Sequence of chain 1.B:
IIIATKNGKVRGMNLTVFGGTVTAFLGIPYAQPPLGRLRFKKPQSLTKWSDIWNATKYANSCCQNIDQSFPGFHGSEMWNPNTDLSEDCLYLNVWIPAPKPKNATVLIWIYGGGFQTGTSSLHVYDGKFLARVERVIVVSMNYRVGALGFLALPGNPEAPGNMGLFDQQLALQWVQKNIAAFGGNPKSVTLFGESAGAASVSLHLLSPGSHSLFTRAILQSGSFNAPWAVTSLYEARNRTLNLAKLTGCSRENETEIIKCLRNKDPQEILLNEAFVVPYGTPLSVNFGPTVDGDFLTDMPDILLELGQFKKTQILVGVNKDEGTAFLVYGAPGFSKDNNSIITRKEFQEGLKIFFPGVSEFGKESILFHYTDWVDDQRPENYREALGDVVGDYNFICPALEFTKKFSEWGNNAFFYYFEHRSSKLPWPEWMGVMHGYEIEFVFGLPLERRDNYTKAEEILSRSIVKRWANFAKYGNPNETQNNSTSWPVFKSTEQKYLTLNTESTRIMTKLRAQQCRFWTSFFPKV

Binding-site contacts:
Ligand atom N2 contacts residue ASN256 of chain 1.B at 3.0 Å (h-bond).
Ligand atom C5 contacts residue ASN256 of chain 1.B at 3.6 Å.
Ligand atom C7 contacts residue ASN256 of chain 1.B at 3.3 Å.
Ligand atom O5 contacts residue ASN256 of chain 1.B at 2.3 Å (h-bond).
Ligand atom O7 contacts residue ASN256 of chain 1.B at 3.1 Å (h-bond).
Ligand atom O5 contacts residue GLU259 of chain 1.B at 4.2 Å.
Ligand atom C1 contacts residue GLU259 of chain 1.B at 4.4 Å.
Ligand atom C1 contacts residue ASN256 of chain 1.B at 1.4 Å.
Ligand atom C2 contacts residue ASN256 of chain 1.B at 2.4 Å.
Ligand atom C4 contacts residue ASN256 of chain 1.B at 4.1 Å.
Ligand atom C3 contacts residue ASN256 of chain 1.B at 3.7 Å.
Ligand atom C5 contacts residue GLU259 of chain 1.B at 4.0 Å.
Ligand atom C8 contacts residue THR258 of chain 1.B at 4.2 Å.

This protein binds this small molecule.
Small molecule (SMILES): CC(=O)N[C@@H]1[C@@H](O)[C@H](O)[C@@H](CO)O[C@H]1O